Binding-site contacts:
Ligand atom N10 contacts residue THR242 of chain 1.B at 3.6 Å.
Ligand atom C13 contacts residue SER231 of chain 1.B at 4.0 Å.
Ligand atom O19 contacts residue PHE250 of chain 1.B at 3.9 Å.
Ligand atom C4 contacts residue LEU229 of chain 1.B at 4.1 Å (hydrophobic).
Ligand atom O19 contacts residue MET267 of chain 1.B at 3.8 Å.
Ligand atom O18 contacts residue PHE283 of chain 1.B at 3.8 Å.
Ligand atom C16 contacts residue PHE250 of chain 1.B at 4.1 Å (hydrophobic).
Ligand atom O19 contacts residue PHE283 of chain 1.B at 3.5 Å.
Ligand atom C8 contacts residue LEU229 of chain 1.B at 3.7 Å (hydrophobic).
Ligand atom C14 contacts residue VAL232 of chain 1.B at 3.9 Å (hydrophobic).
Ligand atom C11 contacts residue GLN280 of chain 1.B at 4.2 Å.
Ligand atom C14 contacts residue ALA243 of chain 1.B at 4.0 Å (hydrophobic).
Ligand atom C13 contacts residue VAL232 of chain 1.B at 4.1 Å (hydrophobic).
Ligand atom N9 contacts residue THR239 of chain 1.B at 3.4 Å (h-bond).
Ligand atom C11 contacts residue VAL232 of chain 1.B at 3.9 Å (hydrophobic).
Ligand atom N5 contacts residue ILE246 of chain 1.B at 4.1 Å.
Ligand atom N10 contacts residue SER231 of chain 1.B at 3.1 Å.
Ligand atom C17 contacts residue PHE250 of chain 1.B at 3.9 Å (hydrophobic).
Ligand atom C16 contacts residue PHE283 of chain 1.B at 3.5 Å (hydrophobic).
Ligand atom C6 contacts residue LEU189 of chain 1.B at 3.6 Å (hydrophobic).
Ligand atom C12 contacts residue SER231 of chain 1.B at 3.8 Å.
Ligand atom C12 contacts residue THR242 of chain 1.B at 3.9 Å.
Ligand atom O18 contacts residue GLN280 of chain 1.B at 2.8 Å (h-bond).
Ligand atom C3 contacts residue PHE283 of chain 1.B at 4.0 Å (hydrophobic).
Ligand atom C1 contacts residue PHE283 of chain 1.B at 3.9 Å (hydrophobic).
Ligand atom C12 contacts residue ALA243 of chain 1.B at 3.7 Å (hydrophobic).
Ligand atom C11 contacts residue ILE246 of chain 1.B at 4.1 Å (hydrophobic).
Ligand atom C14 contacts residue GLN280 of chain 1.B at 3.2 Å.
Ligand atom N10 contacts residue VAL232 of chain 1.B at 4.2 Å.
Ligand atom N15 contacts residue PHE250 of chain 1.B at 3.9 Å.
Ligand atom N9 contacts residue GLN280 of chain 1.B at 4.1 Å.
Ligand atom C3 contacts residue LEU229 of chain 1.B at 4.1 Å (hydrophobic).
Ligand atom N9 contacts residue ALA243 of chain 1.B at 3.6 Å.
Ligand atom N5 contacts residue PHE283 of chain 1.B at 4.1 Å.
Ligand atom C17 contacts residue PHE283 of chain 1.B at 3.8 Å (hydrophobic).
Ligand atom C17 contacts residue GLN280 of chain 1.B at 4.0 Å.
Ligand atom N15 contacts residue PHE283 of chain 1.B at 3.6 Å.
Ligand atom C12 contacts residue THR239 of chain 1.B at 3.4 Å.
Ligand atom N9 contacts residue VAL232 of chain 1.B at 4.2 Å.
Ligand atom N5 contacts residue GLN280 of chain 1.B at 4.1 Å.

A small-molecule ligand and the protein it binds are described below.
Small molecule (SMILES): O=C(O)c1nc(C2CC2)cnc1Nc1cncnc1

Sequence of chain 1.B:
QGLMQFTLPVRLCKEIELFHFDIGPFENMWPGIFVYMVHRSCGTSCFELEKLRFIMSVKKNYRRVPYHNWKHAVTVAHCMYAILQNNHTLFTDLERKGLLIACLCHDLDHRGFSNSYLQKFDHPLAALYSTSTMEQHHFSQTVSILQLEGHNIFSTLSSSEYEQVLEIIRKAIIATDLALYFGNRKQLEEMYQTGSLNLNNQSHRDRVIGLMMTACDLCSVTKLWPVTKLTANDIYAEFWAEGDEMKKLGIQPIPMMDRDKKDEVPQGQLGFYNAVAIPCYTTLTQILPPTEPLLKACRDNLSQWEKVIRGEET